Sequence of chain 1.A:
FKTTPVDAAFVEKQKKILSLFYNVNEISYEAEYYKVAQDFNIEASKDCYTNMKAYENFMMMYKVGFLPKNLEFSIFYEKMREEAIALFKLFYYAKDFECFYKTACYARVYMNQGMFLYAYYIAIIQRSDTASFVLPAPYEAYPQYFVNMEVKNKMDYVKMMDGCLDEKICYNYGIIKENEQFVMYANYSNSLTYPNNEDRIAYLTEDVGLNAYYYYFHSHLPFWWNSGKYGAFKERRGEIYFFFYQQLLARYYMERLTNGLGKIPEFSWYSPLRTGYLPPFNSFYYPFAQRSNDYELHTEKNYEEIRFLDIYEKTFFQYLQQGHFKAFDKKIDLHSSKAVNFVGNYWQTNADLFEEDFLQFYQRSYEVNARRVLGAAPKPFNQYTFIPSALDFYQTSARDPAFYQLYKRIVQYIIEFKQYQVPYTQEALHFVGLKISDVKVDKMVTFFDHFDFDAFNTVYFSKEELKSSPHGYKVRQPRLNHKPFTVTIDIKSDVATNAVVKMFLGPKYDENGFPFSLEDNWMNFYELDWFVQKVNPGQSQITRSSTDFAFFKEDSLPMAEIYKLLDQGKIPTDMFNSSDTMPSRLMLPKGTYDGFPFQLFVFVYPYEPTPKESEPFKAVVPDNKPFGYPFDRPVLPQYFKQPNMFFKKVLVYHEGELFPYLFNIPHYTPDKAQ

The small molecule below binds the protein below.
Small molecule (SMILES): CC(=O)N[C@H]1[C@H](O[C@H]2[C@H](O)[C@@H](NC(C)=O)CO[C@@H]2CO)O[C@H](CO)[C@@H](O[C@@H]2O[C@H](CO[C@H]3O[C@H](CO)[C@@H](O)[C@H](O)[C@@H]3O)[C@@H](O)[C@H](O[C@H]3O[C@H](CO)[C@@H](O)[C@H](O)[C@@H]3O)[C@@H]2O)[C@@H]1O

Binding-site contacts:
Ligand atom O6 contacts residue LYS180 of chain 2.B at 3.9 Å.
Ligand atom C8 contacts residue LYS193 of chain 2.B at 3.4 Å.
Ligand atom C3 contacts residue ASN195 of chain 2.B at 3.7 Å.
Ligand atom C7 contacts residue ASN195 of chain 2.B at 3.3 Å.
Ligand atom C1 contacts residue ASN195 of chain 2.B at 1.4 Å.
Ligand atom O7 contacts residue GLU158 of chain 2.B at 3.5 Å (salt-bridge).
Ligand atom O6 contacts residue PRO675 of chain 2.B at 3.8 Å.
Ligand atom C5 contacts residue ASN195 of chain 2.B at 3.6 Å.
Ligand atom N2 contacts residue ASN673 of chain 2.B at 3.0 Å (h-bond).
Ligand atom O4 contacts residue GLY70 of chain 2.A at 3.7 Å.
Ligand atom C8 contacts residue GLY182 of chain 2.B at 4.1 Å.
Ligand atom C6 contacts residue PHE71 of chain 2.A at 4.0 Å (hydrophobic).
Ligand atom C5 contacts residue TYR670 of chain 2.B at 3.9 Å (hydrophobic).
Ligand atom O5 contacts residue PRO675 of chain 2.B at 3.7 Å.
Ligand atom C8 contacts residue TYR670 of chain 2.B at 3.7 Å (hydrophobic).
Ligand atom C2 contacts residue ASN195 of chain 2.B at 2.3 Å.
Ligand atom O7 contacts residue TYR670 of chain 2.B at 4.0 Å.
Ligand atom C8 contacts residue ASN673 of chain 2.B at 3.9 Å.
Ligand atom O6 contacts residue PHE519 of chain 1.A at 3.3 Å.
Ligand atom C8 contacts residue PHE519 of chain 1.A at 3.9 Å (hydrophobic).
Ligand atom O3 contacts residue PRO675 of chain 2.B at 3.9 Å.
Ligand atom C6 contacts residue PRO675 of chain 2.B at 3.5 Å (hydrophobic).
Ligand atom N2 contacts residue ASN195 of chain 2.B at 2.8 Å (h-bond).
Ligand atom O5 contacts residue ALA199 of chain 2.B at 3.9 Å.
Ligand atom C8 contacts residue TYR181 of chain 2.B at 3.8 Å (hydrophobic).
Ligand atom O6 contacts residue ALA199 of chain 2.B at 3.7 Å.
Ligand atom C8 contacts residue PRO520 of chain 1.A at 3.8 Å (hydrophobic).
Ligand atom C6 contacts residue PHE519 of chain 1.A at 3.6 Å (hydrophobic).
Ligand atom O7 contacts residue ASN195 of chain 2.B at 3.4 Å (h-bond).
Ligand atom C7 contacts residue ASN673 of chain 2.B at 3.9 Å.
Ligand atom C6 contacts residue TYR670 of chain 2.B at 3.7 Å (hydrophobic).
Ligand atom O4 contacts residue LYS646 of chain 1.A at 3.4 Å (salt-bridge).
Ligand atom O5 contacts residue TYR670 of chain 2.B at 3.9 Å.
Ligand atom C6 contacts residue PRO73 of chain 2.A at 3.7 Å (hydrophobic).
Ligand atom C1 contacts residue ASN673 of chain 2.B at 4.0 Å.
Ligand atom C3 contacts residue ASN673 of chain 2.B at 3.8 Å.
Ligand atom C2 contacts residue ASN673 of chain 2.B at 3.9 Å.
Ligand atom O6 contacts residue PRO73 of chain 2.A at 3.3 Å.
Ligand atom O5 contacts residue ASN195 of chain 2.B at 2.3 Å (h-bond).
Ligand atom O4 contacts residue ILE674 of chain 2.B at 4.0 Å.

Sequence of chain 2.B:
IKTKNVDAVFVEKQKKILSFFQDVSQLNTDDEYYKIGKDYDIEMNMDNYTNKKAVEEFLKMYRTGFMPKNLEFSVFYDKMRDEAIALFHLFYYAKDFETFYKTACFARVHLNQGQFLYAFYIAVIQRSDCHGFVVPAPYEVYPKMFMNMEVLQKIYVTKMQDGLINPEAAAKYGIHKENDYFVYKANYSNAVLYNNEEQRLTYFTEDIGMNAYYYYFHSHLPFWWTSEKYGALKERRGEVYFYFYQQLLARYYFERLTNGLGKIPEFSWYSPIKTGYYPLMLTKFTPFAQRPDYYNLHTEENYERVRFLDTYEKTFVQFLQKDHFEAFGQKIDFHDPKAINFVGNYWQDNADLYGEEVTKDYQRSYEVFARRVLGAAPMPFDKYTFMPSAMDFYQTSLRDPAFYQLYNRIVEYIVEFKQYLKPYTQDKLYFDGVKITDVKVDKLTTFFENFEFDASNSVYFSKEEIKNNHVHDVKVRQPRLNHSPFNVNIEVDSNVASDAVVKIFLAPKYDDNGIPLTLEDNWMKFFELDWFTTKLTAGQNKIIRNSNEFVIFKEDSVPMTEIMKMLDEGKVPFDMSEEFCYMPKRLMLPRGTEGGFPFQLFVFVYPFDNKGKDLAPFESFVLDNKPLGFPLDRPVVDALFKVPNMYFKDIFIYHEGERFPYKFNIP

Sequence of chain 2.A:
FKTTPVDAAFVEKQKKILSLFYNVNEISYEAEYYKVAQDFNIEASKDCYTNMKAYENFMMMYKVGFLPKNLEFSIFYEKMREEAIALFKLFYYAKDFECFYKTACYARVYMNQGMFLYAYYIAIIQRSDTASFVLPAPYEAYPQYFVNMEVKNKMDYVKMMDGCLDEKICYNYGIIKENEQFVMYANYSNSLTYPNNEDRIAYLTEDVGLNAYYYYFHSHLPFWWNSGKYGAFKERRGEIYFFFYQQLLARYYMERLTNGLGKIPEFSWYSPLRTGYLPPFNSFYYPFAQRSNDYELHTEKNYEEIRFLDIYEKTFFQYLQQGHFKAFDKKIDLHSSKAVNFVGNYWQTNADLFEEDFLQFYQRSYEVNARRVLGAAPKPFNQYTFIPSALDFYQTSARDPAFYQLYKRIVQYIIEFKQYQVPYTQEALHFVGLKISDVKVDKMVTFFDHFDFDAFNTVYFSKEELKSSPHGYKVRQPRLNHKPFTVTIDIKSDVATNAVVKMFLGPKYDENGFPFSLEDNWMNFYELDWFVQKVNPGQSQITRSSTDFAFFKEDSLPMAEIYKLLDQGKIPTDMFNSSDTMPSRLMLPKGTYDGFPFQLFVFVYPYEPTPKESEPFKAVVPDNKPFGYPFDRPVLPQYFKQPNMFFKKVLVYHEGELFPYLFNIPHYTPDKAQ